Sequence of chain 1.E:
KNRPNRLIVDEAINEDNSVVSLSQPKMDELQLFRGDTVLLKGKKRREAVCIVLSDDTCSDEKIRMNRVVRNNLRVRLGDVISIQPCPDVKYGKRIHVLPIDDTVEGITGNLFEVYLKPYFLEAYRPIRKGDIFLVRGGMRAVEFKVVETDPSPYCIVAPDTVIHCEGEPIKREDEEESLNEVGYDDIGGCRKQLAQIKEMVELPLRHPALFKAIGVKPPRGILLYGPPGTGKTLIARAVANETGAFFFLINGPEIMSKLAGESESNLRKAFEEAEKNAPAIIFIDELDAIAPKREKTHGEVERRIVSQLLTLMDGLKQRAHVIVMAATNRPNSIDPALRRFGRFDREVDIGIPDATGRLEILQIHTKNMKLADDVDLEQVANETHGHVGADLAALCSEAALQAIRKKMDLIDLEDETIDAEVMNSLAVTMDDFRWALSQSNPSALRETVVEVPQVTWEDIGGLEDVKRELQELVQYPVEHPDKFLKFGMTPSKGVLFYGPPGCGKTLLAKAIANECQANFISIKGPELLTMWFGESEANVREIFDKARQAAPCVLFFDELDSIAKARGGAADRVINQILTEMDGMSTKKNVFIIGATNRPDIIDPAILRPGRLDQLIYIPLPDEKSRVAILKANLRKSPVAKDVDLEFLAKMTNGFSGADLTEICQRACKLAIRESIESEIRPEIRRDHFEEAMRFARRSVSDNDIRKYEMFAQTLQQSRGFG

Binding-site contacts:
Ligand atom N9 contacts residue GLY683 of chain 1.E at 3.6 Å.
Ligand atom PB contacts residue MG1 of chain 1.DA at 3.3 Å.
Ligand atom O3A contacts residue CYS521 of chain 1.E at 3.5 Å (h-bond).
Ligand atom O2A contacts residue THR524 of chain 1.E at 2.8 Å (h-bond).
Ligand atom C4 contacts residue LEU525 of chain 1.E at 3.5 Å (hydrophobic).
Ligand atom O1A contacts residue THR524 of chain 1.E at 3.0 Å (h-bond).
Ligand atom O2' contacts residue THR687 of chain 1.E at 2.8 Å (h-bond).
Ligand atom PG contacts residue MG1 of chain 1.DA at 3.3 Å.
Ligand atom N3 contacts residue LEU525 of chain 1.E at 3.5 Å.
Ligand atom O3A contacts residue LYS523 of chain 1.E at 3.1 Å (salt-bridge).
Ligand atom C1' contacts residue GLY683 of chain 1.E at 3.5 Å.
Ligand atom O3B contacts residue GLY520 of chain 1.E at 2.6 Å (h-bond).
Ligand atom O2B contacts residue MG1 of chain 1.DA at 2.1 Å.
Ligand atom PG contacts residue GLY520 of chain 1.E at 3.5 Å.
Ligand atom N1 contacts residue ILE478 of chain 1.E at 3.6 Å.
Ligand atom O3G contacts residue ARG745 of chain 1.F at 2.9 Å (salt-bridge).
Ligand atom O1B contacts residue GLY520 of chain 1.E at 3.5 Å (h-bond).
Ligand atom N6 contacts residue GLY479 of chain 1.E at 3.3 Å (h-bond).
Ligand atom O2A contacts residue LEU525 of chain 1.E at 3.0 Å (h-bond).
Ligand atom C2 contacts residue ASP477 of chain 1.E at 3.2 Å.
Ligand atom O1B contacts residue LYS523 of chain 1.E at 2.5 Å (salt-bridge).
Ligand atom O1B contacts residue CYS521 of chain 1.E at 3.6 Å (h-bond).
Ligand atom PA contacts residue MG1 of chain 1.DA at 3.4 Å.
Ligand atom O2A contacts residue LYS523 of chain 1.E at 3.2 Å (salt-bridge).
Ligand atom C8 contacts residue GLY683 of chain 1.E at 3.5 Å.
Ligand atom C8 contacts residue GLY522 of chain 1.E at 3.5 Å.
Ligand atom O2B contacts residue THR524 of chain 1.E at 3.2 Å (h-bond).
Ligand atom C8 contacts residue GLY520 of chain 1.E at 3.1 Å.
Ligand atom N7 contacts residue GLY522 of chain 1.E at 3.3 Å (h-bond).
Ligand atom O1A contacts residue MG1 of chain 1.DA at 2.1 Å.
Ligand atom O3A contacts residue GLY522 of chain 1.E at 2.8 Å (h-bond).
Ligand atom O3G contacts residue GLY520 of chain 1.E at 3.6 Å.
Ligand atom O3G contacts residue ASN623 of chain 1.E at 2.7 Å (h-bond).
Ligand atom O2G contacts residue MG1 of chain 1.DA at 2.0 Å.
Ligand atom O2A contacts residue GLY522 of chain 1.E at 3.2 Å.
Ligand atom S1G contacts residue PRO635 of chain 1.F at 3.5 Å.
Ligand atom S1G contacts residue ARG745 of chain 1.F at 3.5 Å (salt-bridge).
Ligand atom PB contacts residue GLY520 of chain 1.E at 3.5 Å.
Ligand atom N7 contacts residue CYS521 of chain 1.E at 3.1 Å.
Ligand atom N1 contacts residue GLY479 of chain 1.E at 3.1 Å (h-bond).

The small molecule below binds the protein below.
Small molecule (SMILES): Nc1ncnc2c1ncn2[C@@H]1O[C@H](COP(=O)(O)OP(=O)(O)OP(O)(O)=S)[C@@H](O)[C@H]1O

Sequence of chain 1.F:
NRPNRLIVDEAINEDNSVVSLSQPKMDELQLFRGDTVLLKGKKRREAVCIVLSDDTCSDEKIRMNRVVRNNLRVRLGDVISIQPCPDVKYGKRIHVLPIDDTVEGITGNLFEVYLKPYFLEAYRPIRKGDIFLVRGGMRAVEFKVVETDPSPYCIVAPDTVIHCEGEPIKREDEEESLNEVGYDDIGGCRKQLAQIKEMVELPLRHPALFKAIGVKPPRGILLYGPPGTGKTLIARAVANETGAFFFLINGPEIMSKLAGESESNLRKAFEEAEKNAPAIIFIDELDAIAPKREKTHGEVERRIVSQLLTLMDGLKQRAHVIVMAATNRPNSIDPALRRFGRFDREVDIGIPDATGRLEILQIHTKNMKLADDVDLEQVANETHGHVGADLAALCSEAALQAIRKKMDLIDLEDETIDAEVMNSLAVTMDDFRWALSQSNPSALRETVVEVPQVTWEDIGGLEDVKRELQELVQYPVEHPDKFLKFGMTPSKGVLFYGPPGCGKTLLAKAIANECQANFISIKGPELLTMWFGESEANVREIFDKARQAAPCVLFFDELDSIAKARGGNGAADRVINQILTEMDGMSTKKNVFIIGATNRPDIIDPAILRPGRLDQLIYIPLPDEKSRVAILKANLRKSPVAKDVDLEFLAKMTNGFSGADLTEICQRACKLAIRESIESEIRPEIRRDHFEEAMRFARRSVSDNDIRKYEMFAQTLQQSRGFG